Sequence of chain 1.B:
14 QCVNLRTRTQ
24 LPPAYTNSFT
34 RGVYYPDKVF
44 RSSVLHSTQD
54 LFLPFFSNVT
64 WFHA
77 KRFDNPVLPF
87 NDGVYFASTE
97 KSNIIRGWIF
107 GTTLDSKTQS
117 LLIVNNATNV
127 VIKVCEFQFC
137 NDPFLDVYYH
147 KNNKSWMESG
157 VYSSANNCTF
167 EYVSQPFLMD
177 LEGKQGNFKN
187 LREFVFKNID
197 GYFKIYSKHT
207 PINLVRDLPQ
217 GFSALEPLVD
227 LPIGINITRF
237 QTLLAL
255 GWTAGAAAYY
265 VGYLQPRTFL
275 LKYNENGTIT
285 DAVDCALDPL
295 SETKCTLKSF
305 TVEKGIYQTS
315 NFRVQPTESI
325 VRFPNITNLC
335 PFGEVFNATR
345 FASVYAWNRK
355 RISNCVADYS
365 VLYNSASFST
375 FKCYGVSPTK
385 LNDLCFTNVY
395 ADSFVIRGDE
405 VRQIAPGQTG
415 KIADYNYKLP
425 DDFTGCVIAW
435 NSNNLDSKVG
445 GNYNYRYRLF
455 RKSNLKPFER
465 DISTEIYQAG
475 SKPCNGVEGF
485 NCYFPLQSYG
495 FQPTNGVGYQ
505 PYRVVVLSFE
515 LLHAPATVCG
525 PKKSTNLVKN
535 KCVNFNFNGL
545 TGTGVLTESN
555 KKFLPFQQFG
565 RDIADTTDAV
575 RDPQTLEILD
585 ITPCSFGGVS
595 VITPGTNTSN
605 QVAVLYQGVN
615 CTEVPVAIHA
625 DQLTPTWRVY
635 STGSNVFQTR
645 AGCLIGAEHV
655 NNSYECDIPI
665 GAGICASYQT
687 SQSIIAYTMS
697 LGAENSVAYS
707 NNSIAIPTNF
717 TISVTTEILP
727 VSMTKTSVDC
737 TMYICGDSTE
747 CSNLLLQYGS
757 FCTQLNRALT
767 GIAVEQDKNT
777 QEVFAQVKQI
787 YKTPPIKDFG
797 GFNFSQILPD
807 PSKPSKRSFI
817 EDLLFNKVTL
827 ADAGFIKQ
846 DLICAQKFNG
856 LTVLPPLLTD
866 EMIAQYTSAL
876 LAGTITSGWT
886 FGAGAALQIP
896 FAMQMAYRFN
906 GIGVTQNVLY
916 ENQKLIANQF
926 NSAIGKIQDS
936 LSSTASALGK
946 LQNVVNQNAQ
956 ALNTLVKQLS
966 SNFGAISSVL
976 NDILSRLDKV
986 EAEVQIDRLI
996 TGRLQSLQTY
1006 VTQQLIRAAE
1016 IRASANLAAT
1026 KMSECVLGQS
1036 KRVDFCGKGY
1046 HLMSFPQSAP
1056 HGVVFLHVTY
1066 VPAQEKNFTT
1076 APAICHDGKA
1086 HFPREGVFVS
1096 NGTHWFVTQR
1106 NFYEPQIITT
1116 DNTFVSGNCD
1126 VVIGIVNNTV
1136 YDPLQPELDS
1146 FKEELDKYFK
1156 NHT

A protein and the small-molecule ligand that binds it are described below.
Small molecule (SMILES): CC(=O)N[C@H]1[C@H](O[C@H]2[C@H](O)[C@@H](NC(C)=O)CO[C@@H]2CO)O[C@H](CO)[C@@H](O[C@H]2O[C@H](CO)[C@@H](O)[C@H](O)[C@@H]2O)[C@@H]1O

Binding-site contacts:
Ligand atom O6 contacts residue GLU154 of chain 1.B at 2.6 Å (salt-bridge).
Ligand atom O5 contacts residue ASN122 of chain 1.B at 2.3 Å (h-bond).
Ligand atom C8 contacts residue ASN122 of chain 1.B at 4.0 Å.
Ligand atom O7 contacts residue VAL169 of chain 1.B at 4.3 Å.
Ligand atom C6 contacts residue MET153 of chain 1.B at 4.3 Å (hydrophobic).
Ligand atom C3 contacts residue ASN125 of chain 1.B at 4.0 Å.
Ligand atom C8 contacts residue VAL127 of chain 1.B at 4.2 Å (hydrophobic).
Ligand atom O6 contacts residue VAL127 of chain 1.B at 3.4 Å.
Ligand atom C8 contacts residue ALA123 of chain 1.B at 3.9 Å (hydrophobic).
Ligand atom C5 contacts residue ASN125 of chain 1.B at 4.4 Å.
Ligand atom N2 contacts residue ASN122 of chain 1.B at 3.1 Å (h-bond).
Ligand atom C8 contacts residue VAL169 of chain 1.B at 3.9 Å (hydrophobic).
Ligand atom C4 contacts residue ASN122 of chain 1.B at 4.2 Å.
Ligand atom C8 contacts residue THR124 of chain 1.B at 4.2 Å.
Ligand atom C1 contacts residue ASN122 of chain 1.B at 1.4 Å.
Ligand atom C5 contacts residue ASN122 of chain 1.B at 3.7 Å.
Ligand atom O6 contacts residue MET153 of chain 1.B at 4.5 Å.
Ligand atom O7 contacts residue ASN122 of chain 1.B at 3.3 Å (h-bond).
Ligand atom C7 contacts residue ASN122 of chain 1.B at 3.4 Å.
Ligand atom C6 contacts residue GLU154 of chain 1.B at 3.3 Å.
Ligand atom C1 contacts residue GLU154 of chain 1.B at 3.7 Å.
Ligand atom C1 contacts residue ASN125 of chain 1.B at 4.2 Å.
Ligand atom O3 contacts residue ASN125 of chain 1.B at 4.5 Å.
Ligand atom C5 contacts residue GLU154 of chain 1.B at 3.9 Å.
Ligand atom C2 contacts residue ASN122 of chain 1.B at 2.5 Å.
Ligand atom C3 contacts residue ASN122 of chain 1.B at 3.8 Å.
Ligand atom O5 contacts residue GLU154 of chain 1.B at 3.1 Å (salt-bridge).
Ligand atom N2 contacts residue ASN125 of chain 1.B at 4.3 Å.